Sequence of chain 1.F:
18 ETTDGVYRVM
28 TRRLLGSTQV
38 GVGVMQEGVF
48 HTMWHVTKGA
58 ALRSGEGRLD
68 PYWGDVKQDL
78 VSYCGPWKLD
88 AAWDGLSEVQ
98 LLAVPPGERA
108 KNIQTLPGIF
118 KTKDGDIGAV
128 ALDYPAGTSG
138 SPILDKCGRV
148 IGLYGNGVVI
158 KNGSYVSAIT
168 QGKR

Sequence of chain 1.E:
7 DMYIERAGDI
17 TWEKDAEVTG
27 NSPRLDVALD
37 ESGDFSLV

Binding-site contacts:
Ligand atom CA contacts residue SER136 of chain 1.F at 3.3 Å.
Ligand atom CA contacts residue GLY152 of chain 1.F at 3.1 Å.
Ligand atom C contacts residue GLY152 of chain 1.F at 3.6 Å.
Ligand atom NH2 contacts residue SER38 of chain 1.E at 3.1 Å (h-bond).
Ligand atom NH2 contacts residue ASP40 of chain 1.E at 3.5 Å (salt-bridge).
Ligand atom OXT contacts residue THR135 of chain 1.F at 3.5 Å (h-bond).
Ligand atom NZ contacts residue ASP130 of chain 1.F at 2.8 Å (salt-bridge).
Ligand atom O contacts residue VAL155 of chain 1.F at 3.3 Å.
Ligand atom NE contacts residue ASN153 of chain 1.F at 2.9 Å (h-bond).
Ligand atom O contacts residue SER136 of chain 1.F at 2.9 Å (h-bond).
Ligand atom CZ contacts residue ASP40 of chain 1.E at 3.4 Å.
Ligand atom CA contacts residue GLY154 of chain 1.F at 3.5 Å.
Ligand atom N contacts residue PHE41 of chain 1.E at 3.4 Å (h-bond).
Ligand atom C contacts residue SER136 of chain 1.F at 2.8 Å.
Ligand atom O contacts residue GLY154 of chain 1.F at 3.2 Å (h-bond).
Ligand atom C07 contacts residue SER42 of chain 1.E at 3.6 Å.
Ligand atom CE contacts residue ASP130 of chain 1.F at 3.3 Å.
Ligand atom O contacts residue HIS52 of chain 1.F at 3.0 Å (h-bond).
Ligand atom N contacts residue GLY152 of chain 1.F at 3.0 Å (h-bond).
Ligand atom CB contacts residue GLY152 of chain 1.F at 3.6 Å.
Ligand atom OXT contacts residue GLY134 of chain 1.F at 2.8 Å (h-bond).
Ligand atom NH1 contacts residue HIS52 of chain 1.F at 3.6 Å.
Ligand atom CA contacts residue PHE41 of chain 1.E at 3.1 Å (hydrophobic).
Ligand atom NH2 contacts residue GLY39 of chain 1.E at 3.1 Å (h-bond).
Ligand atom CE contacts residue TYR131 of chain 1.F at 3.0 Å (hydrophobic).
Ligand atom N08 contacts residue SER42 of chain 1.E at 3.5 Å.
Ligand atom CG contacts residue ASN153 of chain 1.F at 3.5 Å.
Ligand atom N contacts residue SER136 of chain 1.F at 3.2 Å (h-bond).
Ligand atom NZ contacts residue TYR131 of chain 1.F at 3.1 Å (h-bond).
Ligand atom CB contacts residue HIS52 of chain 1.F at 3.6 Å.
Ligand atom O contacts residue VAL156 of chain 1.F at 2.9 Å (h-bond).
Ligand atom CD contacts residue TYR131 of chain 1.F at 3.4 Å (hydrophobic).
Ligand atom C13 contacts residue VAL156 of chain 1.F at 3.3 Å (hydrophobic).
Ligand atom NE contacts residue ASP40 of chain 1.E at 3.5 Å (salt-bridge).
Ligand atom C contacts residue GLY154 of chain 1.F at 3.7 Å.
Ligand atom N contacts residue GLY154 of chain 1.F at 2.9 Å (h-bond).
Ligand atom CB contacts residue SER136 of chain 1.F at 3.4 Å.
Ligand atom OXT contacts residue SER136 of chain 1.F at 3.1 Å (h-bond).
Ligand atom O contacts residue TYR162 of chain 1.F at 3.2 Å (h-bond).
Ligand atom S12 contacts residue LEU43 of chain 1.E at 3.6 Å.

The protein below binds the small molecule below.
Small molecule (SMILES): [H]/N=C(/N)NCCC[C@H](NC(=O)[C@H](CCCCN)NC(=O)CNC(=O)[C@@H]1CSC(c2cc(C[C@H](NC(=O)[C@@H](N)CO)C(N)=O)ccn2)=N1)C(=O)N[C@@H](CCCCN)C(=O)O